Binding-site contacts:
Ligand atom C2 contacts residue PRO60 of chain 1.A at 4.3 Å (hydrophobic).
Ligand atom C2 contacts residue ASN62 of chain 1.A at 2.5 Å.
Ligand atom C1 contacts residue ASN62 of chain 1.A at 1.4 Å.
Ligand atom O7 contacts residue PRO60 of chain 1.A at 2.9 Å (h-bond).
Ligand atom N2 contacts residue PRO60 of chain 1.A at 3.0 Å (h-bond).
Ligand atom C7 contacts residue ASN62 of chain 1.A at 3.8 Å.
Ligand atom C7 contacts residue PRO59 of chain 1.A at 4.0 Å (hydrophobic).
Ligand atom N2 contacts residue PRO59 of chain 1.A at 4.2 Å.
Ligand atom O3 contacts residue PRO59 of chain 1.A at 3.9 Å.
Ligand atom O7 contacts residue PRO59 of chain 1.A at 3.8 Å.
Ligand atom C7 contacts residue PRO60 of chain 1.A at 3.4 Å (hydrophobic).
Ligand atom N2 contacts residue ASN62 of chain 1.A at 3.0 Å (h-bond).
Ligand atom C8 contacts residue ASN62 of chain 1.A at 4.3 Å.
Ligand atom O5 contacts residue ASN62 of chain 1.A at 2.4 Å (h-bond).
Ligand atom C5 contacts residue ASN62 of chain 1.A at 3.7 Å.
Ligand atom C3 contacts residue ASN62 of chain 1.A at 3.8 Å.
Ligand atom O7 contacts residue ASN62 of chain 1.A at 4.4 Å.
Ligand atom C4 contacts residue ASN62 of chain 1.A at 4.3 Å.
Ligand atom O7 contacts residue ASN55 of chain 1.A at 3.9 Å.

A small-molecule ligand and the protein it binds are described below.
Small molecule (SMILES): CC(=O)N[C@@H]1[C@@H](O)[C@H](O)[C@@H](CO)O[C@H]1O

Sequence of chain 1.A:
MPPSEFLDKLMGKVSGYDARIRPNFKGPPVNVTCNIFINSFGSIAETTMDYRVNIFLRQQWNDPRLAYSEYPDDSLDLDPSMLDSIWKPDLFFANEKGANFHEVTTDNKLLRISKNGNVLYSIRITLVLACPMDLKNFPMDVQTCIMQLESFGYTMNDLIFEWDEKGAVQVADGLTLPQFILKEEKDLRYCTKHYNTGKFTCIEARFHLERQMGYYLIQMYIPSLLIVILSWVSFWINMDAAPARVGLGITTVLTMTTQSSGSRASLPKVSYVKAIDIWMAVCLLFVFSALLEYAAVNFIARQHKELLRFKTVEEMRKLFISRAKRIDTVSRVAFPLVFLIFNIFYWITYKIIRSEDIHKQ